Sequence of chain 1.B:
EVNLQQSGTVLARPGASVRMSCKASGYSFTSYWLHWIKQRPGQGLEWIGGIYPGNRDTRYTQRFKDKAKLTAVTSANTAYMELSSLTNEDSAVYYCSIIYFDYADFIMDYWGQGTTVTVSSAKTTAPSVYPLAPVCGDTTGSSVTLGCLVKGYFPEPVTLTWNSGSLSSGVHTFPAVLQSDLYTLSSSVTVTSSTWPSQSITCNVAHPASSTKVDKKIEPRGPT

A protein and the small-molecule ligand that binds it are described below.
Small molecule (SMILES): CC(=O)N[C@H](C(=O)N[C@@H](CCCCN)C(=O)N[C@@H](CC(=O)O)C(=O)N[C@H](C(=O)N[C@@H](CC(N)=O)C(=O)N[C@@H](CC(N)=O)C(=O)N[C@@H](CC(N)=O)C(=O)N[C@@H](CC(C)C)C(=O)N[C@@H](CSCC(=O)Nc1ccc(C2c3ccc(O)cc3Oc3cc(O)ccc32)c(C(=O)O)c1)C(N)=O)[C@@H](C)O)[C@@H](C)O

Binding-site contacts:
Ligand atom CB contacts residue TYR37 of chain 1.A at 3.6 Å (hydrophobic).
Ligand atom CG contacts residue SER96 of chain 1.A at 3.5 Å.
Ligand atom C12 contacts residue ARG59 of chain 1.B at 3.5 Å.
Ligand atom OD2 contacts residue HIS31 of chain 1.A at 2.7 Å (h-bond).
Ligand atom C2 contacts residue ARG59 of chain 1.B at 3.4 Å.
Ligand atom CD contacts residue SER31 of chain 1.B at 3.6 Å.
Ligand atom O contacts residue TRP33 of chain 1.B at 3.3 Å.
Ligand atom O contacts residue HIS31 of chain 1.A at 3.5 Å.
Ligand atom CB contacts residue SER96 of chain 1.A at 3.4 Å.
Ligand atom CG contacts residue HIS31 of chain 1.A at 3.6 Å.
Ligand atom C3 contacts residue ARG59 of chain 1.B at 3.2 Å.
Ligand atom O contacts residue HIS35 of chain 1.B at 2.7 Å (h-bond).
Ligand atom ND2 contacts residue SER96 of chain 1.A at 2.9 Å (h-bond).
Ligand atom OD1 contacts residue HIS35 of chain 1.B at 3.3 Å.
Ligand atom C contacts residue ASP102 of chain 1.B at 3.3 Å.
Ligand atom O4 contacts residue ARG59 of chain 1.B at 2.6 Å (salt-bridge).
Ligand atom ND2 contacts residue VAL99 of chain 1.A at 3.5 Å.
Ligand atom O contacts residue TRP33 of chain 1.B at 2.9 Å.
Ligand atom CA contacts residue ASP102 of chain 1.B at 3.2 Å.
Ligand atom O contacts residue ASP102 of chain 1.B at 3.6 Å (salt-bridge).
Ligand atom O contacts residue ASN33 of chain 1.A at 3.2 Å.
Ligand atom NZ contacts residue SER31 of chain 1.B at 2.7 Å (h-bond).
Ligand atom CA contacts residue TRP33 of chain 1.B at 3.7 Å (hydrophobic).
Ligand atom OD1 contacts residue TYR37 of chain 1.A at 3.0 Å.
Ligand atom OG1 contacts residue ARG59 of chain 1.B at 3.4 Å.
Ligand atom C11 contacts residue ARG59 of chain 1.B at 3.1 Å.
Ligand atom ND2 contacts residue HIS98 of chain 1.A at 3.2 Å (h-bond).
Ligand atom C10 contacts residue ARG59 of chain 1.B at 3.5 Å.
Ligand atom N contacts residue ASP102 of chain 1.B at 2.7 Å (salt-bridge).
Ligand atom CE contacts residue SER31 of chain 1.B at 3.4 Å.
Ligand atom O3 contacts residue VAL99 of chain 1.A at 3.7 Å.
Ligand atom C20 contacts residue ARG59 of chain 1.B at 3.7 Å.
Ligand atom CG contacts residue TRP33 of chain 1.B at 3.4 Å (hydrophobic).
Ligand atom O contacts residue TYR100 of chain 1.B at 3.4 Å.
Ligand atom OD1 contacts residue TYR32 of chain 1.B at 3.3 Å.
Ligand atom CG contacts residue TYR37 of chain 1.A at 3.4 Å (hydrophobic).
Ligand atom ND2 contacts residue TRP33 of chain 1.B at 3.2 Å (h-bond).
Ligand atom ND2 contacts residue ILE99 of chain 1.B at 3.0 Å (h-bond).
Ligand atom C1 contacts residue ARG59 of chain 1.B at 3.4 Å.
Ligand atom OD1 contacts residue TRP33 of chain 1.B at 2.6 Å (h-bond).

Sequence of chain 1.A:
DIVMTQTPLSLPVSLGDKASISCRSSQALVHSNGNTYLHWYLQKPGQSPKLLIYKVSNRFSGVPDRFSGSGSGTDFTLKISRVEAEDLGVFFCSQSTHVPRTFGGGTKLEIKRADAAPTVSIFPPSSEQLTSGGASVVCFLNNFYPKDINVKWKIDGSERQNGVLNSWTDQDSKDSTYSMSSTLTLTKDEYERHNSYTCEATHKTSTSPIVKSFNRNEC